This protein binds this small molecule.
Small molecule (SMILES): CCCN(CCC)C(=O)c1cc(C)cc(C(=O)N[C@@H](Cc2cc(F)cc(F)c2)[C@H](O)[C@H]2C[C@@H](OCc3ccccc3)CN2)c1

Sequence of chain 1.A:
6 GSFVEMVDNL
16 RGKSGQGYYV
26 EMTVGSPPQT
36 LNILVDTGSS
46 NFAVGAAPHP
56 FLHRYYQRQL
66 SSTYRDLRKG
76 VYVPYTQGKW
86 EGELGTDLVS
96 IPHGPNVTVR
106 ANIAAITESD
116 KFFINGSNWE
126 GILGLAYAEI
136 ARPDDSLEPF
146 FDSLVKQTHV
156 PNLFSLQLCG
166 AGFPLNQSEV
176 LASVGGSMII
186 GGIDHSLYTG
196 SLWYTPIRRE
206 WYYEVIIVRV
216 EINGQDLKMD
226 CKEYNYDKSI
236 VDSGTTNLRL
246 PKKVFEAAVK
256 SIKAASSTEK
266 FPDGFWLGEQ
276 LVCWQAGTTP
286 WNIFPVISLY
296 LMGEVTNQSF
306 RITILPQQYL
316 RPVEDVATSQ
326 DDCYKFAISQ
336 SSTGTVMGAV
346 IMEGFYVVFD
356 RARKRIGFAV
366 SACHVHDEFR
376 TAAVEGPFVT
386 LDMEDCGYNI

Binding-site contacts:
Ligand atom C19 contacts residue GLY239 of chain 1.A at 3.4 Å.
Ligand atom C29 contacts residue PRO79 of chain 1.A at 3.1 Å (hydrophobic).
Ligand atom F1 contacts residue TRP124 of chain 1.A at 3.4 Å.
Ligand atom C12 contacts residue PHE117 of chain 1.A at 3.6 Å (hydrophobic).
Ligand atom O1 contacts residue SER44 of chain 1.A at 3.5 Å.
Ligand atom F2 contacts residue GLY83 of chain 1.A at 3.1 Å.
Ligand atom C4 contacts residue GLY43 of chain 1.A at 3.6 Å.
Ligand atom C32 contacts residue GLY239 of chain 1.A at 3.5 Å.
Ligand atom C30 contacts residue GLY20 of chain 1.A at 3.4 Å.
Ligand atom F2 contacts residue PHE117 of chain 1.A at 3.3 Å.
Ligand atom C23 contacts residue TYR207 of chain 1.A at 3.6 Å (hydrophobic).
Ligand atom O1 contacts residue GLY43 of chain 1.A at 3.2 Å (h-bond).
Ligand atom C9 contacts residue GLY239 of chain 1.A at 3.4 Å.
Ligand atom C13 contacts residue TYR80 of chain 1.A at 3.6 Å (hydrophobic).
Ligand atom N2 contacts residue GLY43 of chain 1.A at 3.1 Å (h-bond).
Ligand atom C2 contacts residue ASP41 of chain 1.A at 3.6 Å.
Ligand atom C18 contacts residue GLN82 of chain 1.A at 3.4 Å.
Ligand atom C31 contacts residue GLY20 of chain 1.A at 3.4 Å.
Ligand atom O3 contacts residue THR241 of chain 1.A at 2.8 Å (h-bond).
Ligand atom O2 contacts residue GLN82 of chain 1.A at 3.0 Å (h-bond).
Ligand atom C28 contacts residue PRO79 of chain 1.A at 3.4 Å (hydrophobic).
Ligand atom C1 contacts residue GLY239 of chain 1.A at 3.6 Å.
Ligand atom C5 contacts residue THR81 of chain 1.A at 3.6 Å.
Ligand atom O1 contacts residue ASP41 of chain 1.A at 2.7 Å (salt-bridge).
Ligand atom O4 contacts residue TYR207 of chain 1.A at 3.3 Å (h-bond).
Ligand atom F1 contacts residue ILE119 of chain 1.A at 3.6 Å.
Ligand atom C7 contacts residue ASP41 of chain 1.A at 3.3 Å.
Ligand atom C34 contacts residue GLN82 of chain 1.A at 3.6 Å.
Ligand atom C30 contacts residue THR241 of chain 1.A at 3.3 Å.
Ligand atom C35 contacts residue GLN82 of chain 1.A at 3.5 Å.
Ligand atom C4 contacts residue ASP237 of chain 1.A at 3.4 Å.
Ligand atom C7 contacts residue GLY239 of chain 1.A at 3.5 Å.
Ligand atom O2 contacts residue TYR80 of chain 1.A at 3.4 Å.
Ligand atom N1 contacts residue GLY239 of chain 1.A at 2.9 Å (h-bond).
Ligand atom C31 contacts residue THR241 of chain 1.A at 3.6 Å.
Ligand atom N2 contacts residue ASP237 of chain 1.A at 2.6 Å (salt-bridge).
Ligand atom C9 contacts residue LEU39 of chain 1.A at 3.6 Å (hydrophobic).
Ligand atom C17 contacts residue GLN82 of chain 1.A at 3.5 Å.
Ligand atom O2 contacts residue THR81 of chain 1.A at 3.1 Å (h-bond).
Ligand atom C3 contacts residue ASP237 of chain 1.A at 3.3 Å.